Sequence of chain 1.D:
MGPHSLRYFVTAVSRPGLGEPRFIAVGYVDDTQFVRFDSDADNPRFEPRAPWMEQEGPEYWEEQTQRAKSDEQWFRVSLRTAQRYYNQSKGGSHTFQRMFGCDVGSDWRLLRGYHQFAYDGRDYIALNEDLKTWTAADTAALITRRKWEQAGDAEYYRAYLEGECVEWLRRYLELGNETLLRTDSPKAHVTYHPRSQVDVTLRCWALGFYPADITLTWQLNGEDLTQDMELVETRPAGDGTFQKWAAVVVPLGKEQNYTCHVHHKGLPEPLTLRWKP

Binding-site contacts:
Ligand atom CD1 contacts residue GLN64 of chain 1.D at 2.6 Å.
Ligand atom O contacts residue TYR85 of chain 1.D at 2.8 Å (h-bond).
Ligand atom SG contacts residue ARG98 of chain 1.D at 3.3 Å (salt-bridge).
Ligand atom O contacts residue TRP74 of chain 1.D at 2.9 Å (h-bond).
Ligand atom CE1 contacts residue ASP71 of chain 1.D at 3.2 Å.
Ligand atom O contacts residue TRP74 of chain 1.D at 3.1 Å (h-bond).
Ligand atom CD2 contacts residue TYR157 of chain 1.D at 3.2 Å (hydrophobic).
Ligand atom N contacts residue TYR172 of chain 1.D at 3.0 Å (h-bond).
Ligand atom CB contacts residue TRP74 of chain 1.D at 3.2 Å (hydrophobic).
Ligand atom O contacts residue TRP148 of chain 1.D at 3.1 Å (h-bond).
Ligand atom CA contacts residue ASP71 of chain 1.D at 3.3 Å.
Ligand atom O contacts residue TYR156 of chain 1.D at 3.2 Å (h-bond).
Ligand atom O contacts residue THR144 of chain 1.D at 2.5 Å (h-bond).
Ligand atom N contacts residue ASP153 of chain 1.D at 3.0 Å (salt-bridge).
Ligand atom O contacts residue ARG67 of chain 1.D at 2.8 Å (salt-bridge).
Ligand atom OXT contacts residue LYS147 of chain 1.D at 2.8 Å (salt-bridge).
Ligand atom CA contacts residue TYR157 of chain 1.D at 3.2 Å (hydrophobic).
Ligand atom NH1 contacts residue VAL77 of chain 1.D at 3.4 Å.
Ligand atom CB contacts residue ASP153 of chain 1.D at 3.4 Å.
Ligand atom N contacts residue TYR157 of chain 1.D at 2.8 Å (h-bond).
Ligand atom O contacts residue ARG98 of chain 1.D at 2.8 Å (salt-bridge).
Ligand atom N contacts residue ASP71 of chain 1.D at 3.0 Å (salt-bridge).
Ligand atom OXT contacts residue TYR85 of chain 1.D at 3.2 Å (h-bond).
Ligand atom CD1 contacts residue TYR156 of chain 1.D at 3.2 Å (hydrophobic).
Ligand atom CB contacts residue GLN64 of chain 1.D at 3.4 Å.
Ligand atom N contacts residue TYR8 of chain 1.D at 3.2 Å (h-bond).
Ligand atom N contacts residue GLN64 of chain 1.D at 3.0 Å (h-bond).
Ligand atom C contacts residue TRP74 of chain 1.D at 3.3 Å (hydrophobic).
Ligand atom C contacts residue TYR85 of chain 1.D at 3.4 Å (hydrophobic).
Ligand atom CD2 contacts residue TRP168 of chain 1.D at 3.4 Å (hydrophobic).
Ligand atom OH contacts residue ASP71 of chain 1.D at 2.5 Å (salt-bridge).
Ligand atom CA contacts residue TRP74 of chain 1.D at 3.5 Å (hydrophobic).
Ligand atom C contacts residue THR144 of chain 1.D at 3.4 Å.
Ligand atom OH contacts residue VAL10 of chain 1.D at 3.3 Å.
Ligand atom OXT contacts residue THR81 of chain 1.D at 3.5 Å.
Ligand atom O contacts residue TYR160 of chain 1.D at 2.5 Å (h-bond).
Ligand atom NE contacts residue TRP74 of chain 1.D at 3.5 Å.
Ligand atom O contacts residue TRP148 of chain 1.D at 2.8 Å (h-bond).
Ligand atom CZ contacts residue ASP71 of chain 1.D at 3.2 Å.
Ligand atom N contacts residue SER78 of chain 1.D at 3.2 Å (h-bond).

This protein binds this small molecule.
Small molecule (SMILES): CC(C)C[C@H](NC(=O)[C@H](Cc1ccc(O)cc1)NC(=O)[C@@H](N)CC(C)C)C(=O)N[C@H](C(=O)N[C@@H](CS)C(=O)NCC(=O)N[C@@H](CCC(=O)O)C(=O)N[C@@H](CCCN=C(N)N)C(=O)NCC(=O)O)C(C)C